Binding-site contacts:
Ligand atom C2' contacts residue TYR163 of chain 1.A at 3.8 Å (hydrophobic).
Ligand atom N6 contacts residue TYR163 of chain 1.A at 3.5 Å.
Ligand atom OBD contacts residue ASP45 of chain 1.A at 3.5 Å.
Ligand atom N3 contacts residue TYR163 of chain 1.A at 3.6 Å.
Ligand atom NBB contacts residue ALA162 of chain 1.A at 3.6 Å.
Ligand atom C6 contacts residue TYR163 of chain 1.A at 3.5 Å (hydrophobic).
Ligand atom CAZ contacts residue ALA162 of chain 1.A at 3.5 Å (hydrophobic).
Ligand atom N6 contacts residue ALA185 of chain 4.A at 3.0 Å (h-bond).
Ligand atom O2' contacts residue GLU123 of chain 1.A at 2.6 Å (salt-bridge).
Ligand atom CAP contacts residue GLY46 of chain 1.A at 3.5 Å.
Ligand atom C6 contacts residue ALA185 of chain 4.A at 3.8 Å (hydrophobic).
Ligand atom NBB contacts residue ASN122 of chain 1.A at 3.1 Å (h-bond).
Ligand atom CAP contacts residue LEU49 of chain 1.A at 3.7 Å (hydrophobic).
Ligand atom CAS contacts residue ASN122 of chain 1.A at 3.6 Å.
Ligand atom NBB contacts residue THR161 of chain 1.A at 3.6 Å (h-bond).
Ligand atom CAW contacts residue PHE74 of chain 1.A at 3.3 Å (hydrophobic).
Ligand atom NBA contacts residue ASN122 of chain 1.A at 2.9 Å (h-bond).
Ligand atom C2' contacts residue GLU123 of chain 1.A at 3.4 Å.
Ligand atom NAX contacts residue THR161 of chain 1.A at 2.7 Å (h-bond).
Ligand atom O2' contacts residue TYR163 of chain 1.A at 3.2 Å (h-bond).
Ligand atom NBB contacts residue TYR75 of chain 1.A at 3.7 Å.
Ligand atom CAW contacts residue THR161 of chain 1.A at 3.5 Å.
Ligand atom CAR contacts residue ASN122 of chain 1.A at 3.7 Å.
Ligand atom CAU contacts residue ASP45 of chain 1.A at 3.8 Å.
Ligand atom NBG contacts residue ASP45 of chain 1.A at 2.9 Å (salt-bridge).
Ligand atom O2' contacts residue ALA162 of chain 1.A at 3.3 Å.
Ligand atom OBK contacts residue ILE187 of chain 4.A at 3.5 Å.
Ligand atom C3' contacts residue GLU123 of chain 1.A at 3.3 Å.
Ligand atom C2 contacts residue SER166 of chain 1.A at 3.3 Å.
Ligand atom NBB contacts residue SER158 of chain 1.A at 3.2 Å (h-bond).
Ligand atom CAY contacts residue THR161 of chain 1.A at 3.6 Å.
Ligand atom O3' contacts residue ASN122 of chain 1.A at 3.2 Å (h-bond).
Ligand atom CAQ contacts residue LEU49 of chain 1.A at 3.6 Å (hydrophobic).
Ligand atom CAY contacts residue ALA162 of chain 1.A at 3.5 Å (hydrophobic).
Ligand atom O3' contacts residue GLU123 of chain 1.A at 2.9 Å (salt-bridge).
Ligand atom NAX contacts residue PHE74 of chain 1.A at 3.5 Å.
Ligand atom N1 contacts residue ALA185 of chain 4.A at 3.6 Å.
Ligand atom N6 contacts residue ASP150 of chain 4.A at 2.9 Å (salt-bridge).
Ligand atom N1 contacts residue SER166 of chain 1.A at 3.4 Å (h-bond).
Ligand atom C5 contacts residue TYR163 of chain 1.A at 3.6 Å (hydrophobic).

The small molecule below binds the protein below.
Small molecule (SMILES): NC[C@H]1O[C@@H](n2c(C#CCOC[C@H]3O[C@@H](n4cnc5c(N)ncnc54)[C@H](O)[C@@H]3O)nc3c(N)ncnc32)[C@H](O)[C@@H]1O

Sequence of chain 4.A:
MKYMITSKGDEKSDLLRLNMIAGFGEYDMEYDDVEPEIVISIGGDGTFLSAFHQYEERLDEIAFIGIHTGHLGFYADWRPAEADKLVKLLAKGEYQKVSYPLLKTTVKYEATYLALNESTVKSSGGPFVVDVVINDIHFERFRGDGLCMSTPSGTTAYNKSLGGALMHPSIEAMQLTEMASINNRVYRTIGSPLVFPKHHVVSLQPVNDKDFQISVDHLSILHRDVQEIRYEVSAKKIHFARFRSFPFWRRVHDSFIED

Sequence of chain 1.A:
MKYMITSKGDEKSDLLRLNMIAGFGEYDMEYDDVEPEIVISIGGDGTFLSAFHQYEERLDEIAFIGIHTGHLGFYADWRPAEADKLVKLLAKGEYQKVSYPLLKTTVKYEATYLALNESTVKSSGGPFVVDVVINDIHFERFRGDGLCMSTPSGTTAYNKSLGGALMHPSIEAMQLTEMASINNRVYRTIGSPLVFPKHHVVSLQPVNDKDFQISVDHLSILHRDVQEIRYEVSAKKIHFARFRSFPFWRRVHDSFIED